Binding-site contacts:
Ligand atom C contacts residue TYR31 of chain 3.B at 3.4 Å (hydrophobic).
Ligand atom C4' contacts residue ASN37 of chain 3.B at 3.3 Å.
Ligand atom C3 contacts residue ASN11 of chain 3.B at 3.8 Å.
Ligand atom OXT contacts residue TYR31 of chain 3.B at 3.7 Å.
Ligand atom C contacts residue ASN11 of chain 3.B at 3.9 Å.
Ligand atom C3 contacts residue TRP80 of chain 3.B at 3.7 Å (hydrophobic).
Ligand atom O contacts residue TYR31 of chain 3.B at 2.6 Å (h-bond).
Ligand atom C3' contacts residue GLY36 of chain 3.B at 3.9 Å.
Ligand atom C4 contacts residue TRP96 of chain 3.B at 3.1 Å (hydrophobic).
Ligand atom N1 contacts residue SER33 of chain 3.B at 3.5 Å (h-bond).
Ligand atom C6 contacts residue TRP108 of chain 2.A at 3.9 Å (hydrophobic).
Ligand atom N1' contacts residue TRP108 of chain 2.A at 3.7 Å.
Ligand atom C2' contacts residue TRP67 of chain 3.B at 3.9 Å (hydrophobic).
Ligand atom O4' contacts residue ASN37 of chain 3.B at 1.9 Å (h-bond).
Ligand atom C3' contacts residue ALA38 of chain 3.B at 2.9 Å (hydrophobic).
Ligand atom C2' contacts residue VAL35 of chain 3.B at 2.9 Å (hydrophobic).
Ligand atom C4 contacts residue ASP116 of chain 3.B at 3.1 Å.
Ligand atom OXT contacts residue SER15 of chain 3.B at 2.9 Å (h-bond).
Ligand atom O4' contacts residue ALA38 of chain 3.B at 2.8 Å (h-bond).
Ligand atom C3' contacts residue VAL35 of chain 3.B at 3.1 Å (hydrophobic).
Ligand atom C contacts residue SER33 of chain 3.B at 3.6 Å.
Ligand atom O contacts residue SER15 of chain 3.B at 2.6 Å (h-bond).
Ligand atom C2 contacts residue TYR31 of chain 3.B at 4.0 Å (hydrophobic).
Ligand atom C2' contacts residue SER33 of chain 3.B at 2.9 Å.
Ligand atom C3' contacts residue TRP67 of chain 3.B at 3.8 Å (hydrophobic).
Ligand atom C3' contacts residue ASN37 of chain 3.B at 3.9 Å.
Ligand atom C contacts residue SER15 of chain 3.B at 3.1 Å.
Ligand atom C4 contacts residue TRP80 of chain 3.B at 3.7 Å (hydrophobic).
Ligand atom OXT contacts residue SER33 of chain 3.B at 2.2 Å (h-bond).
Ligand atom C5' contacts residue ASN37 of chain 3.B at 3.8 Å.
Ligand atom N1 contacts residue TRP67 of chain 3.B at 3.9 Å.
Ligand atom C3 contacts residue TYR31 of chain 3.B at 3.9 Å (hydrophobic).
Ligand atom C3' contacts residue SER33 of chain 3.B at 3.5 Å.
Ligand atom C4' contacts residue GLY36 of chain 3.B at 3.8 Å.
Ligand atom C1' contacts residue VAL35 of chain 3.B at 3.7 Å (hydrophobic).
Ligand atom O contacts residue ASN11 of chain 3.B at 2.7 Å (h-bond).
Ligand atom C4' contacts residue ALA38 of chain 3.B at 3.4 Å (hydrophobic).
Ligand atom O4' contacts residue GLY36 of chain 3.B at 3.9 Å.
Ligand atom C3 contacts residue ASP116 of chain 3.B at 2.8 Å.
Ligand atom C5 contacts residue TRP96 of chain 3.B at 3.1 Å (hydrophobic).

A protein and the small-molecule ligand that binds it are described below.
Small molecule (SMILES): O=C(O)c1ccccc1/N=N/c1ccc(O)cc1

Sequence of chain 3.B:
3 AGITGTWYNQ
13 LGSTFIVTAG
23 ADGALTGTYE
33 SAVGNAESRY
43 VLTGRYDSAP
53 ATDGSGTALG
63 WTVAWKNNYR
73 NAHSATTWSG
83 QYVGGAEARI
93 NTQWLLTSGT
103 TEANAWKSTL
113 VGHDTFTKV

Sequence of chain 2.A:
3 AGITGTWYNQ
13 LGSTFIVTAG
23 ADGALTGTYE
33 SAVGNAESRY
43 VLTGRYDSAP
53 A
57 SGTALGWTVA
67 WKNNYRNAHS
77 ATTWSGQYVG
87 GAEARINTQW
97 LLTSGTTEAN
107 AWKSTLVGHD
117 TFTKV